Binding-site contacts:
Ligand atom N14 contacts residue MET97 of chain 1.A at 3.7 Å.
Ligand atom N29 contacts residue LEU99 of chain 1.A at 3.8 Å.
Ligand atom C16 contacts residue MET100 of chain 1.A at 3.9 Å (hydrophobic).
Ligand atom N10 contacts residue THR161 of chain 1.A at 2.7 Å (h-bond).
Ligand atom C28 contacts residue MET100 of chain 1.A at 2.8 Å (hydrophobic).
Ligand atom N15 contacts residue ALA50 of chain 1.A at 3.2 Å.
Ligand atom C25 contacts residue LEU25 of chain 1.A at 3.8 Å (hydrophobic).
Ligand atom C19 contacts residue MET100 of chain 1.A at 3.5 Å (hydrophobic).
Ligand atom C25 contacts residue VAL33 of chain 1.A at 3.7 Å (hydrophobic).
Ligand atom C17 contacts residue LEU151 of chain 1.A at 3.5 Å (hydrophobic).
Ligand atom C25 contacts residue GLY26 of chain 1.A at 3.6 Å.
Ligand atom C4 contacts residue ASP162 of chain 1.A at 3.6 Å.
Ligand atom N29 contacts residue MET100 of chain 1.A at 2.9 Å (h-bond).
Ligand atom C11 contacts residue CYS82 of chain 1.A at 3.6 Å (hydrophobic).
Ligand atom C12 contacts residue MET97 of chain 1.A at 3.7 Å (hydrophobic).
Ligand atom O2 contacts residue LYS52 of chain 1.A at 3.0 Å (salt-bridge).
Ligand atom N15 contacts residue LEU151 of chain 1.A at 3.8 Å.
Ligand atom N15 contacts residue GLN98 of chain 1.A at 3.0 Å (h-bond).
Ligand atom C1 contacts residue ASP162 of chain 1.A at 3.4 Å.
Ligand atom N14 contacts residue LEU151 of chain 1.A at 3.3 Å.
Ligand atom C11 contacts residue THR161 of chain 1.A at 3.3 Å.
Ligand atom C13 contacts residue GLN98 of chain 1.A at 3.5 Å.
Ligand atom C16 contacts residue ALA50 of chain 1.A at 3.6 Å (hydrophobic).
Ligand atom N6 contacts residue THR161 of chain 1.A at 3.8 Å.
Ligand atom C20 contacts residue GLY103 of chain 1.A at 3.7 Å.
Ligand atom C5 contacts residue THR161 of chain 1.A at 3.7 Å.
Ligand atom N29 contacts residue ALA50 of chain 1.A at 3.9 Å.
Ligand atom C4 contacts residue GLU69 of chain 1.A at 3.5 Å.
Ligand atom C9 contacts residue THR161 of chain 1.A at 3.6 Å.
Ligand atom C13 contacts residue LEU151 of chain 1.A at 3.4 Å (hydrophobic).
Ligand atom C1 contacts residue LYS52 of chain 1.A at 3.6 Å.
Ligand atom C5 contacts residue MET97 of chain 1.A at 3.8 Å (hydrophobic).
Ligand atom C26 contacts residue GLY26 of chain 1.A at 3.8 Å.
Ligand atom N10 contacts residue MET97 of chain 1.A at 3.7 Å.
Ligand atom C9 contacts residue LEU151 of chain 1.A at 3.7 Å (hydrophobic).
Ligand atom C12 contacts residue GLN98 of chain 1.A at 3.2 Å.
Ligand atom C24 contacts residue VAL33 of chain 1.A at 3.8 Å (hydrophobic).
Ligand atom C28 contacts residue LEU25 of chain 1.A at 3.8 Å (hydrophobic).
Ligand atom C9 contacts residue MET97 of chain 1.A at 3.8 Å (hydrophobic).
Ligand atom C16 contacts residue LEU151 of chain 1.A at 3.7 Å (hydrophobic).

Sequence of chain 1.A:
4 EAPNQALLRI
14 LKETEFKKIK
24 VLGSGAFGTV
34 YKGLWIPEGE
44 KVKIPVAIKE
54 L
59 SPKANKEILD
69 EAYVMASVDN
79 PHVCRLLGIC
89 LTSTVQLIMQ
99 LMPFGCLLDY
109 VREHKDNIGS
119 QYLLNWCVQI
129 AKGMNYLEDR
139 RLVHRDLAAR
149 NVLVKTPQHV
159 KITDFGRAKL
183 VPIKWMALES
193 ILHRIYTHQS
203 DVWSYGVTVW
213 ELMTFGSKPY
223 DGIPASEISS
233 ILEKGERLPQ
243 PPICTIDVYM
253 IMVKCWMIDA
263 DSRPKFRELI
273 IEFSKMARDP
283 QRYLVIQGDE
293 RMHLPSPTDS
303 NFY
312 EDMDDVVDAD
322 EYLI

The small molecule below binds the protein below.
Small molecule (SMILES): COC1CCN(c2nccc(Nc3cc4c(ccn4C4CCCC4)cn3)n2)CC1